A small-molecule ligand and the protein it binds are described below.
Small molecule (SMILES): O=C(O)c1cc[n+]([O-])c(O)c1

Sequence of chain 1.I:
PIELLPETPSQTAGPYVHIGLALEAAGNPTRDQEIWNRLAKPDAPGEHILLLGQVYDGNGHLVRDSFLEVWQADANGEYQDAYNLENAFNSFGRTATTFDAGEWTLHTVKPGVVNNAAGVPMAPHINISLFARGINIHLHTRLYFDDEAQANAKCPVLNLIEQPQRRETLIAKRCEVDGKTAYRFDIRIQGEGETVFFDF

Sequence of chain 1.J:
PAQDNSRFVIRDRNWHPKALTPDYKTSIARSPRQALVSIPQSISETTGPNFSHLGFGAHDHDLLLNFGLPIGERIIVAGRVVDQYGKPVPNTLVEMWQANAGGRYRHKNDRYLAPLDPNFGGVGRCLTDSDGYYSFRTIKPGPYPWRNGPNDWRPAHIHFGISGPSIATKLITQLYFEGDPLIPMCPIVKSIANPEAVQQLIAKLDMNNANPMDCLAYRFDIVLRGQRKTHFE

Binding-site contacts:
Ligand atom O1 contacts residue THR12 of chain 1.I at 4.1 Å.
Ligand atom C6 contacts residue FE1 of chain 1.Y at 4.1 Å.
Ligand atom N1 contacts residue ARG157 of chain 1.J at 3.9 Å.
Ligand atom O3 contacts residue HIS162 of chain 1.J at 3.1 Å.
Ligand atom O3 contacts residue ARG157 of chain 1.J at 2.9 Å (salt-bridge).
Ligand atom O2 contacts residue TRP149 of chain 1.J at 3.5 Å.
Ligand atom O4 contacts residue TYR108 of chain 1.J at 3.1 Å (h-bond).
Ligand atom O4 contacts residue HIS160 of chain 1.J at 3.2 Å (h-bond).
Ligand atom C6 contacts residue TYR147 of chain 1.J at 3.6 Å (hydrophobic).
Ligand atom C7 contacts residue ILE191 of chain 1.J at 4.1 Å (hydrophobic).
Ligand atom O1 contacts residue ILE191 of chain 1.J at 3.8 Å.
Ligand atom O4 contacts residue ARG157 of chain 1.J at 3.9 Å.
Ligand atom C2 contacts residue PRO15 of chain 1.I at 4.0 Å (hydrophobic).
Ligand atom C2 contacts residue FE1 of chain 1.Y at 3.0 Å.
Ligand atom O4 contacts residue TYR147 of chain 1.J at 3.9 Å.
Ligand atom O2 contacts residue PRO15 of chain 1.I at 4.1 Å.
Ligand atom C3 contacts residue ARG157 of chain 1.J at 4.2 Å.
Ligand atom C2 contacts residue HIS162 of chain 1.J at 4.2 Å.
Ligand atom C6 contacts residue ARG157 of chain 1.J at 4.1 Å.
Ligand atom O2 contacts residue TYR24 of chain 1.J at 4.0 Å.
Ligand atom C2 contacts residue ARG157 of chain 1.J at 3.5 Å.
Ligand atom C3 contacts residue ILE191 of chain 1.J at 3.7 Å (hydrophobic).
Ligand atom C5 contacts residue PRO15 of chain 1.I at 3.6 Å (hydrophobic).
Ligand atom O4 contacts residue FE1 of chain 1.Y at 2.1 Å.
Ligand atom C7 contacts residue TYR24 of chain 1.J at 3.5 Å (hydrophobic).
Ligand atom O3 contacts residue FE1 of chain 1.Y at 2.4 Å.
Ligand atom N1 contacts residue FE1 of chain 1.Y at 2.9 Å.
Ligand atom C6 contacts residue PRO15 of chain 1.I at 4.1 Å (hydrophobic).
Ligand atom C5 contacts residue TRP149 of chain 1.J at 4.0 Å (hydrophobic).
Ligand atom O1 contacts residue ARG133 of chain 1.I at 3.9 Å.
Ligand atom O3 contacts residue HIS160 of chain 1.J at 3.5 Å (h-bond).
Ligand atom C7 contacts residue PRO15 of chain 1.I at 3.6 Å (hydrophobic).
Ligand atom O1 contacts residue PRO15 of chain 1.I at 4.0 Å.
Ligand atom C4 contacts residue PRO15 of chain 1.I at 3.3 Å (hydrophobic).
Ligand atom C7 contacts residue TRP149 of chain 1.J at 4.0 Å (hydrophobic).
Ligand atom C4 contacts residue ILE191 of chain 1.J at 4.0 Å (hydrophobic).
Ligand atom O3 contacts residue GLN177 of chain 1.J at 3.8 Å.
Ligand atom C3 contacts residue GLY14 of chain 1.I at 3.8 Å.
Ligand atom O1 contacts residue TYR24 of chain 1.J at 2.3 Å (h-bond).
Ligand atom C3 contacts residue PRO15 of chain 1.I at 3.6 Å (hydrophobic).